Binding-site contacts:
Ligand atom O2 contacts residue LYS182 of chain 1.D at 3.7 Å.
Ligand atom C5 contacts residue GLU189 of chain 1.D at 3.3 Å.
Ligand atom C6 contacts residue ASN186 of chain 1.D at 4.1 Å.
Ligand atom O6 contacts residue TYR190 of chain 1.D at 3.8 Å.
Ligand atom O1 contacts residue ASN186 of chain 1.D at 3.3 Å (h-bond).
Ligand atom O1A contacts residue SER127 of chain 1.D at 3.5 Å.
Ligand atom O1A contacts residue VAL126 of chain 1.D at 3.8 Å.
Ligand atom O2P contacts residue GLN258 of chain 1.D at 3.5 Å.
Ligand atom O1P contacts residue LYS259 of chain 1.D at 3.4 Å.
Ligand atom O1 contacts residue HIS185 of chain 1.D at 3.9 Å.
Ligand atom O5 contacts residue ASN186 of chain 1.D at 3.1 Å (h-bond).
Ligand atom O1A contacts residue GLY129 of chain 1.D at 3.6 Å (h-bond).
Ligand atom O1 contacts residue GLU189 of chain 1.D at 3.5 Å (salt-bridge).
Ligand atom O3P contacts residue LYS259 of chain 1.D at 3.3 Å (salt-bridge).
Ligand atom O1 contacts residue ILE364 of chain 1.D at 3.4 Å.
Ligand atom O1A contacts residue GLY128 of chain 1.D at 3.2 Å (h-bond).
Ligand atom C1 contacts residue ILE364 of chain 1.D at 4.0 Å (hydrophobic).
Ligand atom O3P contacts residue TYR190 of chain 1.D at 2.6 Å (h-bond).
Ligand atom C6 contacts residue TYR190 of chain 1.D at 4.1 Å (hydrophobic).
Ligand atom O2P contacts residue GLY257 of chain 1.D at 3.7 Å.
Ligand atom O1A contacts residue ILE364 of chain 1.D at 4.0 Å.
Ligand atom O1P contacts residue ARG444 of chain 1.C at 3.2 Å (salt-bridge).
Ligand atom O2P contacts residue ARG286 of chain 1.D at 2.9 Å (salt-bridge).
Ligand atom P contacts residue TYR190 of chain 1.D at 3.4 Å.
Ligand atom O1 contacts residue LYS182 of chain 1.D at 3.9 Å.
Ligand atom O4 contacts residue HIS450 of chain 1.C at 3.0 Å (h-bond).
Ligand atom O2P contacts residue LYS259 of chain 1.D at 3.7 Å.
Ligand atom O1 contacts residue SER127 of chain 1.D at 3.8 Å.
Ligand atom O6 contacts residue GLU189 of chain 1.D at 3.7 Å.
Ligand atom P contacts residue LYS259 of chain 1.D at 3.8 Å.
Ligand atom O1P contacts residue HIS450 of chain 1.C at 3.4 Å (h-bond).
Ligand atom O3P contacts residue THR261 of chain 1.D at 3.5 Å (h-bond).
Ligand atom C1 contacts residue LYS182 of chain 1.D at 3.7 Å.
Ligand atom P contacts residue ARG444 of chain 1.C at 3.6 Å.
Ligand atom C2 contacts residue LYS182 of chain 1.D at 3.6 Å.
Ligand atom C6 contacts residue GLU189 of chain 1.D at 3.5 Å.
Ligand atom O2P contacts residue ARG444 of chain 1.C at 2.8 Å (salt-bridge).
Ligand atom O3 contacts residue HIS450 of chain 1.C at 3.6 Å.
Ligand atom O5 contacts residue GLU189 of chain 1.D at 2.5 Å (salt-bridge).
Ligand atom O2P contacts residue TYR190 of chain 1.D at 3.3 Å (h-bond).

A small-molecule ligand and the protein it binds are described below.
Small molecule (SMILES): O=C(O)[C@H](O)[C@@H](O)[C@H](O)[C@H](O)COP(=O)(O)O

Sequence of chain 1.C:
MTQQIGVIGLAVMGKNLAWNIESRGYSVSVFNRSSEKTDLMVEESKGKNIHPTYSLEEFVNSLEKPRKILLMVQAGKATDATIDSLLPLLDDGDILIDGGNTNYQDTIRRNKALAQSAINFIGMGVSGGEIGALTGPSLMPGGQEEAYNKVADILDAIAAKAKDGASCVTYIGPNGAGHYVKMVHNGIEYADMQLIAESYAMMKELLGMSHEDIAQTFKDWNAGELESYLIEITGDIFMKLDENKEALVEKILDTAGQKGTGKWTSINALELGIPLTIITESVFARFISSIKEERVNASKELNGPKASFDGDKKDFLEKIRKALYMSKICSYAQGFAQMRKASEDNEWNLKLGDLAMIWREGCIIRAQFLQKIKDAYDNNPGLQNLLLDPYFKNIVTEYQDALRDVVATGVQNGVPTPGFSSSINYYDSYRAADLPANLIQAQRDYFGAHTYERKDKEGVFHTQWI

Sequence of chain 1.D:
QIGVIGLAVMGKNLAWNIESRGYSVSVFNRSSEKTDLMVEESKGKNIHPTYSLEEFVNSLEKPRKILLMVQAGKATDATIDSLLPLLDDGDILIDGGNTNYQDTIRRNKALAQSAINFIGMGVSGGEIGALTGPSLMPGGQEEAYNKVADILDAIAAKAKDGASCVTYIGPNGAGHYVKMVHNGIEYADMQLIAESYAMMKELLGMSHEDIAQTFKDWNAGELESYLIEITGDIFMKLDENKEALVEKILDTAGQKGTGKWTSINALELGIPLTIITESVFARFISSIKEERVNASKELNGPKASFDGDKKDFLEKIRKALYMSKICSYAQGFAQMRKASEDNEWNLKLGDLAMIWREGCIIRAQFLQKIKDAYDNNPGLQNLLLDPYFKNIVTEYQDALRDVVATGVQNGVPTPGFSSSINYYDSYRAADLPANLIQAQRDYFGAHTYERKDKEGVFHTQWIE